Sequence of chain 1.A:
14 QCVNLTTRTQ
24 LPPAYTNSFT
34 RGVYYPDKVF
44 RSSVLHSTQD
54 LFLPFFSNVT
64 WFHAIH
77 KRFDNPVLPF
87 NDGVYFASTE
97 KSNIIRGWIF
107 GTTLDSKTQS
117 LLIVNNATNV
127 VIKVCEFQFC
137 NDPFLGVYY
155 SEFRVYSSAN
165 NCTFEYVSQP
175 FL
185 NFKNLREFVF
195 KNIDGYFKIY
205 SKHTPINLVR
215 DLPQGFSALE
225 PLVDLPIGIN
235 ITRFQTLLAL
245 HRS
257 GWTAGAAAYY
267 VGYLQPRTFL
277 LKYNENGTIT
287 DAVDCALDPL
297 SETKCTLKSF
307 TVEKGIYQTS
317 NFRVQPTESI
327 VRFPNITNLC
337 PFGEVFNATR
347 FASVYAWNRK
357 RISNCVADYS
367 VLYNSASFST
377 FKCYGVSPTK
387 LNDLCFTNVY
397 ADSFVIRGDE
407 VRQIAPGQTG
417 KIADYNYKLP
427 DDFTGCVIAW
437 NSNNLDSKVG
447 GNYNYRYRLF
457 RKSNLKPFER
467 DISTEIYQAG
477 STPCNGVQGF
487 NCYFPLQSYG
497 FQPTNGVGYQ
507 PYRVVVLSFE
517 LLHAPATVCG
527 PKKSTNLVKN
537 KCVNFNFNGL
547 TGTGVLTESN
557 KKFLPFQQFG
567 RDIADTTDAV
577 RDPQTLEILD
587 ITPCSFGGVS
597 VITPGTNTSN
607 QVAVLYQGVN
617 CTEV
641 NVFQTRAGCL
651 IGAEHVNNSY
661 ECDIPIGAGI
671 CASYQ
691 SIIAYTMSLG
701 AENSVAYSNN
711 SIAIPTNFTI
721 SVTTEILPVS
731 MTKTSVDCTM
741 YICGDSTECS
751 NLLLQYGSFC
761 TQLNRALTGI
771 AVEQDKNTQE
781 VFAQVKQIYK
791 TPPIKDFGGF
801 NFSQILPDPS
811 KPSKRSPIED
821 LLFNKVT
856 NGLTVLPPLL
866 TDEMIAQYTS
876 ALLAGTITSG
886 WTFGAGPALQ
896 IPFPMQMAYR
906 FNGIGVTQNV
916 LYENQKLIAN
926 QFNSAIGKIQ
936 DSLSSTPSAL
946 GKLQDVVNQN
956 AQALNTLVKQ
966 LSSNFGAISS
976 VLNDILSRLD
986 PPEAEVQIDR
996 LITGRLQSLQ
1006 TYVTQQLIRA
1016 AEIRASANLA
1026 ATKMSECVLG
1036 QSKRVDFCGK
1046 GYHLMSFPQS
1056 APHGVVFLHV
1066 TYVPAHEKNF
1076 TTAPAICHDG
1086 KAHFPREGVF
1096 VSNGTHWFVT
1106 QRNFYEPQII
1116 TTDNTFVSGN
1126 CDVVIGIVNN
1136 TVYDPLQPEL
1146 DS

A protein and the small-molecule ligand that binds it are described below.
Small molecule (SMILES): CC(=O)N[C@H]1[C@H](O[C@H]2[C@H](O)[C@@H](NC(C)=O)CO[C@@H]2CO)O[C@H](CO)[C@@H](O)[C@@H]1O

Binding-site contacts:
Ligand atom N2 contacts residue ASN17 of chain 1.A at 3.1 Å (h-bond).
Ligand atom O5 contacts residue ASN17 of chain 1.A at 2.4 Å (h-bond).
Ligand atom C1 contacts residue ASN17 of chain 1.A at 1.5 Å.
Ligand atom C8 contacts residue CYS15 of chain 1.A at 3.4 Å (hydrophobic).
Ligand atom C3 contacts residue ASN17 of chain 1.A at 3.9 Å.
Ligand atom C6 contacts residue ASN137 of chain 1.A at 4.1 Å.
Ligand atom C2 contacts residue ASN17 of chain 1.A at 2.6 Å.
Ligand atom C7 contacts residue ASN17 of chain 1.A at 3.2 Å.
Ligand atom C5 contacts residue ASN137 of chain 1.A at 3.7 Å.
Ligand atom O5 contacts residue ASN137 of chain 1.A at 3.8 Å.
Ligand atom O7 contacts residue ASN17 of chain 1.A at 3.1 Å (h-bond).
Ligand atom C1 contacts residue ASN137 of chain 1.A at 4.0 Å.
Ligand atom C8 contacts residue ASN17 of chain 1.A at 4.1 Å.
Ligand atom C5 contacts residue ASN17 of chain 1.A at 3.7 Å.
Ligand atom C4 contacts residue ASN17 of chain 1.A at 4.3 Å.
Ligand atom O6 contacts residue ASN17 of chain 1.A at 4.5 Å.